Binding-site contacts:
Ligand atom O4' contacts residue LYS143 of chain 47.E at 4.2 Å.
Ligand atom C8 contacts residue LYS143 of chain 47.E at 2.8 Å.
Ligand atom C4 contacts residue TRP47 of chain 47.E at 3.9 Å (hydrophobic).
Ligand atom C5 contacts residue TRP47 of chain 47.E at 4.0 Å (hydrophobic).
Ligand atom C8 contacts residue GLU140 of chain 47.E at 4.1 Å.
Ligand atom C8 contacts residue TRP47 of chain 47.E at 4.0 Å (hydrophobic).
Ligand atom N7 contacts residue TRP47 of chain 47.E at 4.0 Å.
Ligand atom N9 contacts residue LYS143 of chain 47.E at 3.8 Å.
Ligand atom C2 contacts residue TRP47 of chain 47.E at 3.8 Å (hydrophobic).
Ligand atom N1 contacts residue TRP47 of chain 47.E at 3.8 Å.
Ligand atom C1' contacts residue GLU140 of chain 47.E at 3.2 Å.
Ligand atom C6 contacts residue TRP47 of chain 47.E at 3.9 Å (hydrophobic).
Ligand atom C2' contacts residue LYS143 of chain 47.E at 4.5 Å.
Ligand atom C1' contacts residue LYS143 of chain 47.E at 4.0 Å.
Ligand atom N9 contacts residue GLU140 of chain 47.E at 4.1 Å.
Ligand atom N9 contacts residue TRP47 of chain 47.E at 4.0 Å.
Ligand atom C1' contacts residue TRP47 of chain 47.E at 4.3 Å (hydrophobic).
Ligand atom O4' contacts residue GLU140 of chain 47.E at 4.1 Å.
Ligand atom O2' contacts residue GLU140 of chain 47.E at 3.0 Å (salt-bridge).
Ligand atom N7 contacts residue LYS143 of chain 47.E at 3.7 Å.
Ligand atom C2' contacts residue GLU140 of chain 47.E at 3.5 Å.
Ligand atom O4' contacts residue TRP47 of chain 47.E at 4.0 Å.
Ligand atom N6 contacts residue TRP47 of chain 47.E at 4.2 Å.
Ligand atom N3 contacts residue TRP47 of chain 47.E at 3.9 Å.
Ligand atom OP1 contacts residue LYS45 of chain 13.F at 4.3 Å.

A small-molecule ligand and the protein it binds are described below.
Small molecule (SMILES): Nc1ncnc2c1ncn2[C@@H]1O[C@H](COP(=O)=O)[C@@H](O[P](=O)(O)OC[C@H]2O[C@@H](n3ccc(=O)[nH]c3=O)[C@H](O)[C@@H]2O)[C@H]1O

Sequence of chain 13.F:
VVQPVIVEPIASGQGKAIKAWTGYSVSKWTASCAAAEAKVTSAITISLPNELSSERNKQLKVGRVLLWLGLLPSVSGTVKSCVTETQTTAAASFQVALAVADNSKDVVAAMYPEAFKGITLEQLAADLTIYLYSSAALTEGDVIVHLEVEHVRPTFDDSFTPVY

Sequence of chain 47.E:
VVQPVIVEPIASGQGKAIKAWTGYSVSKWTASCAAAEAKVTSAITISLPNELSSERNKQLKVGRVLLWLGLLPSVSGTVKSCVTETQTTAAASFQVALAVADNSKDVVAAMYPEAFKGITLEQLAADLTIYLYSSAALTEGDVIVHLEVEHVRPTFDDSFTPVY